Binding-site contacts:
Ligand atom O2 contacts residue HIS426 of chain 33.A at 2.9 Å (h-bond).
Ligand atom O2 contacts residue GLY425 of chain 33.A at 3.4 Å.
Ligand atom C6 contacts residue PHE427 of chain 36.A at 4.4 Å (hydrophobic).
Ligand atom N4 contacts residue HIS426 of chain 33.A at 3.8 Å.
Ligand atom C4 contacts residue CYT1 of chain 39.B at 4.1 Å.
Ligand atom C5 contacts residue CYT1 of chain 36.B at 3.0 Å.
Ligand atom C5 contacts residue PHE427 of chain 36.A at 3.9 Å (hydrophobic).
Ligand atom C4 contacts residue PHE427 of chain 36.A at 4.2 Å (hydrophobic).
Ligand atom N1 contacts residue HIS428 of chain 36.A at 3.2 Å (h-bond).
Ligand atom C6 contacts residue HIS428 of chain 36.A at 3.9 Å.
Ligand atom C4 contacts residue PHE427 of chain 33.A at 4.0 Å (hydrophobic).
Ligand atom N4 contacts residue PHE427 of chain 36.A at 4.4 Å.
Ligand atom N3 contacts residue HIS426 of chain 33.A at 2.6 Å (h-bond).
Ligand atom N4 contacts residue CYT1 of chain 39.B at 3.0 Å.
Ligand atom N4 contacts residue HIS428 of chain 33.A at 4.0 Å.
Ligand atom C4 contacts residue CYT1 of chain 36.B at 4.2 Å.
Ligand atom O2 contacts residue TRP405 of chain 36.A at 4.5 Å.
Ligand atom C4 contacts residue HIS426 of chain 33.A at 3.6 Å.
Ligand atom C2 contacts residue HIS428 of chain 36.A at 3.8 Å.
Ligand atom C6 contacts residue CYT1 of chain 36.B at 3.4 Å.
Ligand atom N3 contacts residue PHE427 of chain 33.A at 4.2 Å.
Ligand atom N4 contacts residue PHE427 of chain 33.A at 3.2 Å.
Ligand atom C2 contacts residue HIS426 of chain 33.A at 3.2 Å.
Ligand atom O2 contacts residue HIS428 of chain 36.A at 3.5 Å (h-bond).

A protein and the small-molecule ligand that binds it are described below.
Small molecule (SMILES): Nc1ccnc(=O)[nH]1

Sequence of chain 33.A:
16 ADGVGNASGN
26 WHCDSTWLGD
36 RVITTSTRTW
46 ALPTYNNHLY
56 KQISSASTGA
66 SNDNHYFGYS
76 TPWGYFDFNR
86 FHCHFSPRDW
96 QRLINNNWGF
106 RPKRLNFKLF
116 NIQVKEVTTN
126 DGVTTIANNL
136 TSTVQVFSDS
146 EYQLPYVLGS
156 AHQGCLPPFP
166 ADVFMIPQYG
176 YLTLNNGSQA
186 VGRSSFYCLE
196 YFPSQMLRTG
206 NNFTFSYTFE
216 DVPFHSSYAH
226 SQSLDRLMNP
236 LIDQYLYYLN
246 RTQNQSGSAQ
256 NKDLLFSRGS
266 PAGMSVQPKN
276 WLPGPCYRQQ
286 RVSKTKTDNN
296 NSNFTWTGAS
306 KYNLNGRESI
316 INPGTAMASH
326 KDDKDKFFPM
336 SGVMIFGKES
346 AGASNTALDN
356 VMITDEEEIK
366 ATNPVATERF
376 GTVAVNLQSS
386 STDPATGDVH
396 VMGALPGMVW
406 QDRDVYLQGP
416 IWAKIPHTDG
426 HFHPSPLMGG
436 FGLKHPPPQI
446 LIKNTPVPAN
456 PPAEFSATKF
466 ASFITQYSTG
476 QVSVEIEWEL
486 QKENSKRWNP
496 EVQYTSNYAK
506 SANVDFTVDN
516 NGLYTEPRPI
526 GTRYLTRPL

Sequence of chain 36.A:
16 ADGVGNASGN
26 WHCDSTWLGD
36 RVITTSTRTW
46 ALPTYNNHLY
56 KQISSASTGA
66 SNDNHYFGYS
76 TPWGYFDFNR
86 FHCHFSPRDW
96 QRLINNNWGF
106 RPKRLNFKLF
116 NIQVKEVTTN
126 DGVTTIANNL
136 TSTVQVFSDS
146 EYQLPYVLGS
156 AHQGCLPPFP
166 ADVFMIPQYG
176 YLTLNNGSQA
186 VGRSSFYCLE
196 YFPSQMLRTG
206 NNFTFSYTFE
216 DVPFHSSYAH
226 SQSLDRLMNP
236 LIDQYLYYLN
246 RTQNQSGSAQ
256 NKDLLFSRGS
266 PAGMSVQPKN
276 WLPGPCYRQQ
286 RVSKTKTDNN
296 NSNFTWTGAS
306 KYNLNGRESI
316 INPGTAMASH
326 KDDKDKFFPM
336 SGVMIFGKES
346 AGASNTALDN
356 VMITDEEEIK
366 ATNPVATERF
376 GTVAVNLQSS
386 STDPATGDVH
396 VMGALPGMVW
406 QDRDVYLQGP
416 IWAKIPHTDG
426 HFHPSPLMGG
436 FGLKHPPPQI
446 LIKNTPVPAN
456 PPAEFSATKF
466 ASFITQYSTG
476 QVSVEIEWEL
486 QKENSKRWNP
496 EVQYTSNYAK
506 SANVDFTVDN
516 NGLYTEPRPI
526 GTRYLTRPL